This protein binds this small molecule.
Small molecule (SMILES): CN(C)CC/C=C1/c2ccccc2COc2ccccc21

Sequence of chain 1.A:
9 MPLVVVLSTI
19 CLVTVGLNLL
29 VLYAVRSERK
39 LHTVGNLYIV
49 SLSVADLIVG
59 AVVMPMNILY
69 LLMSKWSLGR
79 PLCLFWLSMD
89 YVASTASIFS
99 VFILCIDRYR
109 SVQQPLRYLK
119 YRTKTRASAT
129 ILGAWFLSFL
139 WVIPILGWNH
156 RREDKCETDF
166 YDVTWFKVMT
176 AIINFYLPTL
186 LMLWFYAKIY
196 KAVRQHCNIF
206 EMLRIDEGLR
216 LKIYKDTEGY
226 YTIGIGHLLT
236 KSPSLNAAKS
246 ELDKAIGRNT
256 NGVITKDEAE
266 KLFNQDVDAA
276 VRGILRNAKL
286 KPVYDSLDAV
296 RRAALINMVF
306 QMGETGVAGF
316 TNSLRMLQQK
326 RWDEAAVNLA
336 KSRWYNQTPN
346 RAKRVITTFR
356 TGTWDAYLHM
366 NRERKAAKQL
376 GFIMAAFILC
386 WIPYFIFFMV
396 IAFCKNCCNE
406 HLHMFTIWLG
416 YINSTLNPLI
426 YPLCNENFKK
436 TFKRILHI

Binding-site contacts:
Ligand atom C7 contacts residue 5EH1 of chain 1.B at 0.6 Å.
Ligand atom O1 contacts residue ASN179 of chain 1.A at 3.5 Å.
Ligand atom C12 contacts residue 5EH1 of chain 1.B at 0.7 Å.
Ligand atom C2 contacts residue ASP88 of chain 1.A at 3.2 Å.
Ligand atom C15 contacts residue PHE390 of chain 1.A at 3.5 Å (hydrophobic).
Ligand atom C3 contacts residue TYR389 of chain 1.A at 3.1 Å (hydrophobic).
Ligand atom C19 contacts residue 5EH1 of chain 1.B at 0.3 Å.
Ligand atom C6 contacts residue 5EH1 of chain 1.B at 0.4 Å.
Ligand atom O1 contacts residue 5EH1 of chain 1.B at 1.3 Å.
Ligand atom C10 contacts residue SER92 of chain 1.A at 3.1 Å.
Ligand atom C18 contacts residue PHE393 of chain 1.A at 3.5 Å (hydrophobic).
Ligand atom C16 contacts residue 5EH1 of chain 1.B at 0.8 Å.
Ligand atom C3 contacts residue 5EH1 of chain 1.B at 0.4 Å.
Ligand atom C5 contacts residue 5EH1 of chain 1.B at 0.5 Å.
Ligand atom C4 contacts residue 5EH1 of chain 1.B at 0.3 Å.
Ligand atom C2 contacts residue 5EH1 of chain 1.B at 0.3 Å.
Ligand atom C19 contacts residue TYR389 of chain 1.A at 3.2 Å (hydrophobic).
Ligand atom C18 contacts residue 5EH1 of chain 1.B at 0.6 Å.
Ligand atom C13 contacts residue THR93 of chain 1.A at 3.1 Å.
Ligand atom C15 contacts residue 5EH1 of chain 1.B at 0.3 Å.
Ligand atom C1 contacts residue 5EH1 of chain 1.B at 0.5 Å.
Ligand atom C2 contacts residue TRP386 of chain 1.A at 3.5 Å (hydrophobic).
Ligand atom C14 contacts residue 5EH1 of chain 1.B at 0.9 Å.
Ligand atom N1 contacts residue ASP88 of chain 1.A at 2.7 Å (salt-bridge).
Ligand atom C11 contacts residue ASN179 of chain 1.A at 3.5 Å.
Ligand atom C17 contacts residue 5EH1 of chain 1.B at 1.0 Å.
Ligand atom C10 contacts residue 5EH1 of chain 1.B at 0.6 Å.
Ligand atom C7 contacts residue PHE390 of chain 1.A at 3.5 Å (hydrophobic).
Ligand atom C3 contacts residue ASP88 of chain 1.A at 3.5 Å.
Ligand atom C13 contacts residue 5EH1 of chain 1.B at 0.7 Å.
Ligand atom C9 contacts residue 5EH1 of chain 1.B at 0.7 Å.
Ligand atom C4 contacts residue TYR89 of chain 1.A at 3.5 Å (hydrophobic).
Ligand atom C11 contacts residue 5EH1 of chain 1.B at 1.0 Å.
Ligand atom C8 contacts residue 5EH1 of chain 1.B at 0.7 Å.
Ligand atom C18 contacts residue TYR389 of chain 1.A at 3.4 Å (hydrophobic).
Ligand atom C9 contacts residue SER92 of chain 1.A at 3.5 Å.
Ligand atom N1 contacts residue 5EH1 of chain 1.B at 0.3 Å (h-bond).
Ligand atom C1 contacts residue ASP88 of chain 1.A at 3.2 Å.
Ligand atom C8 contacts residue PHE390 of chain 1.A at 3.5 Å (hydrophobic).
Ligand atom C4 contacts residue ASP88 of chain 1.A at 3.2 Å.